The small molecule below binds the protein below.
Small molecule (SMILES): NC(=O)C[C@H](N)C(=O)O

Binding-site contacts:
Ligand atom OD1 contacts residue ALA165 of chain 1.D at 3.5 Å (h-bond).
Ligand atom O contacts residue ALA139 of chain 1.D at 3.1 Å (h-bond).
Ligand atom OXT contacts residue GLY138 of chain 1.D at 3.4 Å.
Ligand atom ND2 contacts residue GLN166 of chain 1.D at 3.5 Å (h-bond).
Ligand atom N contacts residue ASP107 of chain 1.D at 3.1 Å (salt-bridge).
Ligand atom CB contacts residue ASP140 of chain 1.D at 3.5 Å.
Ligand atom OD1 contacts residue ALA139 of chain 1.D at 3.1 Å (h-bond).
Ligand atom OXT contacts residue ASP107 of chain 1.D at 3.5 Å (salt-bridge).
Ligand atom CA contacts residue ASP107 of chain 1.D at 3.9 Å.
Ligand atom OD1 contacts residue GLY138 of chain 1.D at 3.6 Å.
Ligand atom CA contacts residue ASP140 of chain 1.D at 3.6 Å.
Ligand atom CG contacts residue TYR331 of chain 1.A at 3.8 Å (hydrophobic).
Ligand atom C contacts residue ALA139 of chain 1.D at 3.8 Å (hydrophobic).
Ligand atom CG contacts residue ALA139 of chain 1.D at 3.5 Å (hydrophobic).
Ligand atom C contacts residue ASP107 of chain 1.D at 3.6 Å.
Ligand atom CA contacts residue THR42 of chain 1.D at 3.1 Å.
Ligand atom ND2 contacts residue ALA165 of chain 1.D at 2.8 Å (h-bond).
Ligand atom OXT contacts residue THR42 of chain 1.D at 3.9 Å.
Ligand atom ND2 contacts residue THR42 of chain 1.D at 3.1 Å (h-bond).
Ligand atom CB contacts residue THR42 of chain 1.D at 3.0 Å.
Ligand atom O contacts residue SER108 of chain 1.D at 2.5 Å (h-bond).
Ligand atom N contacts residue ASN295 of chain 1.A at 3.6 Å.
Ligand atom C contacts residue ASP140 of chain 1.D at 3.8 Å.
Ligand atom OXT contacts residue SER108 of chain 1.D at 3.0 Å (h-bond).
Ligand atom OXT contacts residue MET45 of chain 1.D at 3.6 Å.
Ligand atom O contacts residue ASP140 of chain 1.D at 2.9 Å (salt-bridge).
Ligand atom CG contacts residue THR42 of chain 1.D at 2.6 Å.
Ligand atom N contacts residue TYR331 of chain 1.A at 3.5 Å.
Ligand atom O contacts residue GLY138 of chain 1.D at 3.3 Å.
Ligand atom ND2 contacts residue ALA139 of chain 1.D at 3.5 Å.
Ligand atom OXT contacts residue GLY41 of chain 1.D at 3.3 Å.
Ligand atom CG contacts residue ALA165 of chain 1.D at 3.5 Å (hydrophobic).
Ligand atom CA contacts residue TYR331 of chain 1.A at 3.7 Å (hydrophobic).
Ligand atom ND2 contacts residue TYR331 of chain 1.A at 3.6 Å.
Ligand atom O contacts residue ASP107 of chain 1.D at 3.9 Å.
Ligand atom N contacts residue ASP140 of chain 1.D at 2.7 Å (salt-bridge).
Ligand atom C contacts residue SER108 of chain 1.D at 3.5 Å.
Ligand atom CB contacts residue TYR331 of chain 1.A at 3.6 Å (hydrophobic).
Ligand atom C contacts residue GLY138 of chain 1.D at 3.5 Å.
Ligand atom OD1 contacts residue THR42 of chain 1.D at 2.7 Å (h-bond).

Sequence of chain 1.A:
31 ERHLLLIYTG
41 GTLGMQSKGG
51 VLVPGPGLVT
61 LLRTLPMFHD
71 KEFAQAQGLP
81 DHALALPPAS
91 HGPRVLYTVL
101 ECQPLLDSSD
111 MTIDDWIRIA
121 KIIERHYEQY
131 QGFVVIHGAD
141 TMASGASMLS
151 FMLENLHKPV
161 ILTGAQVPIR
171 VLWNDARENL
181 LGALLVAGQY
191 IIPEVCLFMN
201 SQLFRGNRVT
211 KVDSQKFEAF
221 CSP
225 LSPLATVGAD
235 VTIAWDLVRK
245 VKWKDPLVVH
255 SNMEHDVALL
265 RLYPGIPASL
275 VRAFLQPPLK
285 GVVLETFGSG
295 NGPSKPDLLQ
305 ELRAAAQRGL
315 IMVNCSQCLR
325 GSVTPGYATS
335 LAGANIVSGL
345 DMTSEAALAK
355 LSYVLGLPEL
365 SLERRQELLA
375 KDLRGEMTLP

Sequence of chain 1.D:
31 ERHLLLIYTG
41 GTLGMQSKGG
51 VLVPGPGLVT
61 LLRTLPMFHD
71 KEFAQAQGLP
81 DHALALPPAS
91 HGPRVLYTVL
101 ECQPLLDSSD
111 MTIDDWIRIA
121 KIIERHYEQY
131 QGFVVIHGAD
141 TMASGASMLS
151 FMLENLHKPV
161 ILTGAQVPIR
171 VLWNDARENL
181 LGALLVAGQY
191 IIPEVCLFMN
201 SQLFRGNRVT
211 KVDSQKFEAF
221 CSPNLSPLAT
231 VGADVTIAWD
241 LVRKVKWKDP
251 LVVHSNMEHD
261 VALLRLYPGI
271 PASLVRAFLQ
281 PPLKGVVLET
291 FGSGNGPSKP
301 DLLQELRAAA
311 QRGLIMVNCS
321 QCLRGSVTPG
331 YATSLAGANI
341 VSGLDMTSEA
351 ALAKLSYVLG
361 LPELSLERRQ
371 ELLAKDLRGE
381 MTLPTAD